The small molecule below binds the protein below.
Small molecule (SMILES): OC[C@H]1O[C@H](O)[C@@H](O)[C@@H](O)[C@@H]1O

Sequence of chain 1.B:
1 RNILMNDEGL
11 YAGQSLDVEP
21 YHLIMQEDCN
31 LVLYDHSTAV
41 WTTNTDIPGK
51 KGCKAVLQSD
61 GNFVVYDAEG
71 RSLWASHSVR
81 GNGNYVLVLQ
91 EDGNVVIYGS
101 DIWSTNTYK

Binding-site contacts:
Ligand atom O4 contacts residue ASN84 of chain 1.A at 3.2 Å.
Ligand atom C4 contacts residue TYR98 of chain 1.B at 3.7 Å (hydrophobic).
Ligand atom C4 contacts residue ASN94 of chain 1.B at 4.3 Å.
Ligand atom C5 contacts residue ASN84 of chain 1.A at 3.8 Å.
Ligand atom C1 contacts residue ASN94 of chain 1.B at 3.9 Å.
Ligand atom C6 contacts residue ASN84 of chain 1.A at 3.8 Å.
Ligand atom O6 contacts residue ASN94 of chain 1.B at 4.2 Å.
Ligand atom O5 contacts residue TYR108 of chain 1.A at 3.9 Å.
Ligand atom O4 contacts residue GLN90 of chain 1.B at 4.0 Å.
Ligand atom O4 contacts residue TYR98 of chain 1.B at 2.8 Å (h-bond).
Ligand atom O4 contacts residue VAL96 of chain 1.B at 4.4 Å.
Ligand atom C2 contacts residue ASN94 of chain 1.B at 4.1 Å.
Ligand atom C3 contacts residue GLN90 of chain 1.B at 3.9 Å.
Ligand atom O6 contacts residue SER104 of chain 1.A at 3.4 Å (h-bond).
Ligand atom C4 contacts residue GLN90 of chain 1.B at 4.0 Å.
Ligand atom O2 contacts residue GLN90 of chain 1.B at 3.2 Å (h-bond).
Ligand atom O2 contacts residue ASN94 of chain 1.B at 3.2 Å (h-bond).
Ligand atom C6 contacts residue ASP101 of chain 1.A at 3.4 Å.
Ligand atom C1 contacts residue TYR108 of chain 1.A at 3.6 Å (hydrophobic).
Ligand atom C6 contacts residue ASN94 of chain 1.B at 4.2 Å.
Ligand atom C2 contacts residue ASP92 of chain 1.B at 3.3 Å.
Ligand atom O2 contacts residue TYR108 of chain 1.A at 4.0 Å.
Ligand atom O1 contacts residue ASN84 of chain 1.A at 4.5 Å.
Ligand atom C2 contacts residue GLN90 of chain 1.B at 4.0 Å.
Ligand atom C6 contacts residue SER104 of chain 1.A at 4.2 Å.
Ligand atom O5 contacts residue ASN94 of chain 1.B at 3.2 Å (h-bond).
Ligand atom O3 contacts residue ASP92 of chain 1.B at 3.8 Å.
Ligand atom C4 contacts residue VAL96 of chain 1.B at 4.1 Å (hydrophobic).
Ligand atom C2 contacts residue TYR108 of chain 1.A at 4.4 Å (hydrophobic).
Ligand atom O6 contacts residue ASP101 of chain 1.A at 3.5 Å (salt-bridge).
Ligand atom C5 contacts residue ASN94 of chain 1.B at 4.1 Å.
Ligand atom C6 contacts residue VAL96 of chain 1.B at 4.4 Å (hydrophobic).
Ligand atom C4 contacts residue ASN84 of chain 1.A at 4.0 Å.
Ligand atom O3 contacts residue TYR98 of chain 1.B at 3.7 Å.
Ligand atom C3 contacts residue TYR98 of chain 1.B at 4.3 Å (hydrophobic).
Ligand atom O3 contacts residue GLN90 of chain 1.B at 2.9 Å (h-bond).
Ligand atom O2 contacts residue ASP92 of chain 1.B at 2.5 Å (salt-bridge).
Ligand atom C3 contacts residue ASN84 of chain 1.A at 4.0 Å.
Ligand atom C3 contacts residue ASP92 of chain 1.B at 4.2 Å.

Sequence of chain 1.A:
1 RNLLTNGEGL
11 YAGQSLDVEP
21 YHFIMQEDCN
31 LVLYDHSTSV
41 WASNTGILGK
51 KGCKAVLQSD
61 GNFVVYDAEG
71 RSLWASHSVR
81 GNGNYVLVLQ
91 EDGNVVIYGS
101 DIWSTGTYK